Sequence of chain 1.B:
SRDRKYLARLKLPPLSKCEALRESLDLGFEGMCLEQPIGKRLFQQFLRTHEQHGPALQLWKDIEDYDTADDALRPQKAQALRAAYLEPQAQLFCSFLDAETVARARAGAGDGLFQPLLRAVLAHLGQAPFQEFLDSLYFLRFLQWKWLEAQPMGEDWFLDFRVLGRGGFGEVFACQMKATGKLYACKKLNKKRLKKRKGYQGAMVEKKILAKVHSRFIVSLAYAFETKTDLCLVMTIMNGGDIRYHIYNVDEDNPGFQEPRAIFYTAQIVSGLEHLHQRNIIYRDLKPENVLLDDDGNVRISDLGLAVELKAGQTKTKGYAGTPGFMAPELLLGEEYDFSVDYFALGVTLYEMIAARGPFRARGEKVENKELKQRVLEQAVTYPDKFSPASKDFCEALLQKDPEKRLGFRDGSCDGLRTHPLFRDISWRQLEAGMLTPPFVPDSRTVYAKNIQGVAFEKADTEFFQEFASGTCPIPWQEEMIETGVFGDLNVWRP

Binding-site contacts:
Ligand atom CAE contacts residue ALA478 of chain 1.B at 3.8 Å (hydrophobic).
Ligand atom NAB contacts residue MET264 of chain 1.B at 3.9 Å.
Ligand atom NAA contacts residue MET267 of chain 1.B at 3.6 Å (h-bond).
Ligand atom CAC contacts residue ALA478 of chain 1.B at 3.6 Å (hydrophobic).
Ligand atom CAJ contacts residue MET267 of chain 1.B at 3.1 Å (hydrophobic).
Ligand atom CAM contacts residue ALA214 of chain 1.B at 4.0 Å (hydrophobic).
Ligand atom OAS contacts residue ILE266 of chain 1.B at 4.0 Å.
Ligand atom CAO contacts residue LEU321 of chain 1.B at 3.8 Å (hydrophobic).
Ligand atom CAR contacts residue LEU321 of chain 1.B at 3.8 Å (hydrophobic).
Ligand atom NAA contacts residue ALA214 of chain 1.B at 3.6 Å.
Ligand atom CAI contacts residue MET267 of chain 1.B at 3.1 Å (hydrophobic).
Ligand atom OAU contacts residue SER331 of chain 1.B at 3.7 Å.
Ligand atom NAA contacts residue THR265 of chain 1.B at 3.7 Å.
Ligand atom CAD contacts residue LEU193 of chain 1.B at 4.2 Å (hydrophobic).
Ligand atom CAK contacts residue ASN268 of chain 1.B at 3.9 Å.
Ligand atom NAB contacts residue ALA214 of chain 1.B at 4.0 Å.
Ligand atom OAS contacts residue MET267 of chain 1.B at 3.2 Å (h-bond).
Ligand atom NAB contacts residue THR265 of chain 1.B at 3.0 Å (h-bond).
Ligand atom CAC contacts residue ASN268 of chain 1.B at 4.1 Å.
Ligand atom OAU contacts residue MET264 of chain 1.B at 3.7 Å.
Ligand atom CAI contacts residue LEU193 of chain 1.B at 3.6 Å (hydrophobic).
Ligand atom OAU contacts residue LEU321 of chain 1.B at 4.0 Å.
Ligand atom CAH contacts residue LEU193 of chain 1.B at 3.9 Å (hydrophobic).
Ligand atom CAG contacts residue LEU193 of chain 1.B at 3.8 Å (hydrophobic).
Ligand atom CAL contacts residue MET267 of chain 1.B at 3.9 Å (hydrophobic).
Ligand atom NAA contacts residue ILE266 of chain 1.B at 4.2 Å.
Ligand atom CAC contacts residue TYR477 of chain 1.B at 3.9 Å (hydrophobic).
Ligand atom CAM contacts residue LEU321 of chain 1.B at 3.8 Å (hydrophobic).
Ligand atom NAA contacts residue LEU321 of chain 1.B at 4.2 Å.
Ligand atom OAS contacts residue LEU193 of chain 1.B at 3.7 Å.
Ligand atom CAM contacts residue THR265 of chain 1.B at 3.9 Å.
Ligand atom CAH contacts residue MET267 of chain 1.B at 3.9 Å (hydrophobic).
Ligand atom CAN contacts residue LEU321 of chain 1.B at 3.5 Å (hydrophobic).
Ligand atom CAE contacts residue LEU193 of chain 1.B at 3.3 Å (hydrophobic).
Ligand atom CAF contacts residue LEU193 of chain 1.B at 3.7 Å (hydrophobic).
Ligand atom CAJ contacts residue ASN268 of chain 1.B at 3.6 Å.
Ligand atom CAK contacts residue MET267 of chain 1.B at 3.9 Å (hydrophobic).
Ligand atom NAB contacts residue VAL248 of chain 1.B at 4.1 Å.
Ligand atom CAK contacts residue LEU193 of chain 1.B at 3.5 Å (hydrophobic).
Ligand atom CAJ contacts residue LEU193 of chain 1.B at 3.8 Å (hydrophobic).

This protein binds this small molecule.
Small molecule (SMILES): CC(C)c1ccc2oc3nc(N)c(C(=O)O)cc3c(=O)c2c1